Binding-site contacts:
Ligand atom N contacts residue GLY67 of chain 1.A at 3.4 Å (h-bond).
Ligand atom O contacts residue TRP81 of chain 1.A at 3.4 Å (h-bond).
Ligand atom N contacts residue ASP72 of chain 1.A at 3.2 Å (salt-bridge).
Ligand atom CA contacts residue GLY67 of chain 1.A at 3.2 Å.
Ligand atom N contacts residue LEU65 of chain 1.A at 3.7 Å.
Ligand atom CZ contacts residue GLY67 of chain 1.A at 4.1 Å.
Ligand atom CD contacts residue GLU64 of chain 1.A at 4.1 Å.
Ligand atom O contacts residue LEU65 of chain 1.A at 3.2 Å.
Ligand atom N contacts residue GLU77 of chain 1.A at 3.6 Å.
Ligand atom CB contacts residue GLU66 of chain 1.A at 3.3 Å.
Ligand atom C contacts residue GLU66 of chain 1.A at 3.4 Å.
Ligand atom CA contacts residue ASP72 of chain 1.A at 4.1 Å.
Ligand atom CA contacts residue GLU64 of chain 1.A at 3.4 Å.
Ligand atom CB contacts residue GLU77 of chain 1.A at 3.9 Å.
Ligand atom OG1 contacts residue TYR63 of chain 1.A at 3.9 Å.
Ligand atom NH2 contacts residue GLU66 of chain 1.A at 3.0 Å (salt-bridge).
Ligand atom CA contacts residue LEU65 of chain 1.A at 4.0 Å (hydrophobic).
Ligand atom CA contacts residue TYR63 of chain 1.A at 3.8 Å (hydrophobic).
Ligand atom CB contacts residue TYR63 of chain 1.A at 2.8 Å (hydrophobic).
Ligand atom C contacts residue GLU64 of chain 1.A at 3.9 Å.
Ligand atom CB contacts residue TRP81 of chain 1.A at 3.9 Å (hydrophobic).
Ligand atom N contacts residue TRP81 of chain 1.A at 3.6 Å.
Ligand atom CA contacts residue GLU66 of chain 1.A at 3.1 Å.
Ligand atom NH1 contacts residue GLY67 of chain 1.A at 3.6 Å.
Ligand atom CB contacts residue TRP68 of chain 1.A at 3.8 Å (hydrophobic).
Ligand atom CE contacts residue GLU52 of chain 1.A at 3.4 Å.
Ligand atom CG2 contacts residue TYR63 of chain 1.A at 2.6 Å (hydrophobic).
Ligand atom CA contacts residue GLU66 of chain 1.A at 4.0 Å.
Ligand atom CG2 contacts residue TRP81 of chain 1.A at 2.4 Å (hydrophobic).
Ligand atom CA contacts residue TRP81 of chain 1.A at 3.7 Å (hydrophobic).
Ligand atom O contacts residue GLU77 of chain 1.A at 3.7 Å.
Ligand atom C contacts residue LEU65 of chain 1.A at 3.7 Å (hydrophobic).
Ligand atom CB contacts residue GLY67 of chain 1.A at 4.0 Å.
Ligand atom CB contacts residue ASP72 of chain 1.A at 4.0 Å.
Ligand atom C contacts residue GLU66 of chain 1.A at 4.0 Å.
Ligand atom N contacts residue GLU66 of chain 1.A at 2.8 Å (salt-bridge).
Ligand atom CA contacts residue GLU66 of chain 1.A at 3.8 Å.
Ligand atom O contacts residue GLU66 of chain 1.A at 2.8 Å (salt-bridge).
Ligand atom N contacts residue GLU64 of chain 1.A at 3.4 Å (salt-bridge).
Ligand atom CG contacts residue GLU66 of chain 1.A at 4.1 Å.

This small molecule binds to this protein.
Small molecule (SMILES): C[C@H](N)C(=O)N[C@@H](CCCN=C(N)N)C(=O)N[C@H](C(=O)N[C@H](C=O)CCCCN)[C@@H](C)O

Sequence of chain 1.A:
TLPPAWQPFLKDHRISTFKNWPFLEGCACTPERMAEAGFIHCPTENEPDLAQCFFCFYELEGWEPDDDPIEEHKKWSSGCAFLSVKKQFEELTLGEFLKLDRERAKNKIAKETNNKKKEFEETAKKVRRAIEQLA